Sequence of chain 1.B:
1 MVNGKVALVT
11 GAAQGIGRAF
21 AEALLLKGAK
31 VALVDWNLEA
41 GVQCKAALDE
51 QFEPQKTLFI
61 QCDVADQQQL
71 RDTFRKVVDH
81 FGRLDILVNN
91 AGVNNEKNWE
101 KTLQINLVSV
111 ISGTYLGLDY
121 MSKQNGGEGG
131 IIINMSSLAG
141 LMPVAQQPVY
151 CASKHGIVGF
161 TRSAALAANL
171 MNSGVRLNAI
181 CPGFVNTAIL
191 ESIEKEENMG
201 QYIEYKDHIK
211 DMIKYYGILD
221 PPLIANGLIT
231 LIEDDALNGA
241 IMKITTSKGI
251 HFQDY

The protein below binds the small molecule below.
Small molecule (SMILES): Cn1ccc2cc(-c3cnc4ccc(C(=O)N5CCCCC5)cc4n3)ccc2c1=O

Binding-site contacts:
Ligand atom C15 contacts residue TYR216 of chain 1.B at 3.7 Å (hydrophobic).
Ligand atom C20 contacts residue TYR216 of chain 1.B at 3.6 Å (hydrophobic).
Ligand atom C19 contacts residue MET142 of chain 1.B at 3.8 Å (hydrophobic).
Ligand atom C14 contacts residue ASN94 of chain 1.B at 3.5 Å.
Ligand atom O01 contacts residue SER137 of chain 1.B at 2.7 Å (h-bond).
Ligand atom C17 contacts residue LEU138 of chain 1.B at 3.6 Å (hydrophobic).
Ligand atom C03 contacts residue MET142 of chain 1.B at 3.5 Å (hydrophobic).
Ligand atom N02 contacts residue MET212 of chain 1.B at 3.3 Å.
Ligand atom C24 contacts residue TYR216 of chain 1.B at 3.8 Å (hydrophobic).
Ligand atom C10 contacts residue ASN94 of chain 1.B at 3.3 Å.
Ligand atom C08 contacts residue PHE184 of chain 1.B at 3.5 Å (hydrophobic).
Ligand atom C16 contacts residue LEU138 of chain 1.B at 3.8 Å (hydrophobic).
Ligand atom C01 contacts residue PHE184 of chain 1.B at 3.5 Å (hydrophobic).
Ligand atom C11 contacts residue GLN147 of chain 1.B at 3.5 Å.
Ligand atom C07 contacts residue SER137 of chain 1.B at 3.4 Å.
Ligand atom C06 contacts residue GLN147 of chain 1.B at 3.8 Å.
Ligand atom O02 contacts residue THR245 of chain 1.B at 3.4 Å.
Ligand atom C16 contacts residue TYR216 of chain 1.B at 3.7 Å (hydrophobic).
Ligand atom O01 contacts residue TYR150 of chain 1.B at 3.1 Å (h-bond).
Ligand atom C13 contacts residue TYR150 of chain 1.B at 3.7 Å (hydrophobic).
Ligand atom N01 contacts residue PHE184 of chain 1.B at 3.5 Å.
Ligand atom C09 contacts residue SER137 of chain 1.B at 3.4 Å.
Ligand atom C08 contacts residue SER137 of chain 1.B at 3.4 Å.
Ligand atom C17 contacts residue PHE184 of chain 1.B at 3.8 Å (hydrophobic).
Ligand atom C18 contacts residue LEU138 of chain 1.B at 3.6 Å (hydrophobic).
Ligand atom C19 contacts residue TYR216 of chain 1.B at 3.5 Å (hydrophobic).
Ligand atom C08 contacts residue GLY183 of chain 1.B at 3.5 Å.
Ligand atom C12 contacts residue PHE184 of chain 1.B at 3.6 Å (hydrophobic).
Ligand atom C03 contacts residue MET212 of chain 1.B at 3.5 Å (hydrophobic).
Ligand atom C21 contacts residue TYR216 of chain 1.B at 3.7 Å (hydrophobic).
Ligand atom C17 contacts residue TYR216 of chain 1.B at 3.7 Å (hydrophobic).
Ligand atom C10 contacts residue ILE189 of chain 1.B at 3.6 Å (hydrophobic).
Ligand atom C23 contacts residue SER247 of chain 1.B at 3.5 Å.
Ligand atom C18 contacts residue TYR216 of chain 1.B at 3.7 Å (hydrophobic).
Ligand atom C13 contacts residue NAI1 of chain 1.E at 3.8 Å.
Ligand atom C05 contacts residue VAL144 of chain 1.B at 3.7 Å (hydrophobic).
Ligand atom O01 contacts residue NAI1 of chain 1.E at 3.4 Å.
Ligand atom C09 contacts residue TYR150 of chain 1.B at 3.8 Å (hydrophobic).
Ligand atom C02 contacts residue PHE184 of chain 1.B at 3.8 Å (hydrophobic).
Ligand atom C04 contacts residue PHE184 of chain 1.B at 3.8 Å (hydrophobic).